The small molecule below binds the protein below.
Small molecule (SMILES): N[C@@H](CCC(=O)O)C(=O)O

Binding-site contacts:
Ligand atom OXT contacts residue GLY229 of chain 1.G at 3.3 Å (h-bond).
Ligand atom CA contacts residue GLY229 of chain 1.G at 4.0 Å.
Ligand atom CB contacts residue GLY228 of chain 1.G at 4.1 Å.
Ligand atom OE1 contacts residue GLY229 of chain 1.G at 4.1 Å.
Ligand atom C contacts residue GLY229 of chain 1.G at 4.1 Å.
Ligand atom CD contacts residue ASN231 of chain 1.G at 3.6 Å.
Ligand atom OXT contacts residue ARG129 of chain 1.G at 3.0 Å (salt-bridge).
Ligand atom CA contacts residue ARG129 of chain 1.G at 3.9 Å.
Ligand atom CB contacts residue PHE230 of chain 1.G at 4.2 Å (hydrophobic).
Ligand atom CA contacts residue GLY228 of chain 1.G at 4.5 Å.
Ligand atom OE2 contacts residue THR232 of chain 1.G at 3.7 Å.
Ligand atom CB contacts residue GLY229 of chain 1.G at 3.0 Å.
Ligand atom C contacts residue ARG129 of chain 1.G at 3.0 Å.
Ligand atom OXT contacts residue GLY228 of chain 1.G at 3.5 Å.
Ligand atom OE2 contacts residue ASN231 of chain 1.G at 3.5 Å.
Ligand atom O contacts residue ARG129 of chain 1.G at 3.0 Å (salt-bridge).
Ligand atom OE1 contacts residue ASN231 of chain 1.G at 2.8 Å (h-bond).
Ligand atom OE1 contacts residue PHE230 of chain 1.G at 3.9 Å.
Ligand atom CG contacts residue GLY229 of chain 1.G at 3.8 Å.
Ligand atom CD contacts residue PHE230 of chain 1.G at 4.0 Å (hydrophobic).
Ligand atom CD contacts residue GLY229 of chain 1.G at 3.6 Å.
Ligand atom C contacts residue GLY228 of chain 1.G at 4.2 Å.
Ligand atom OE2 contacts residue PHE230 of chain 1.G at 4.2 Å.
Ligand atom OE2 contacts residue GLY229 of chain 1.G at 3.5 Å.

Sequence of chain 1.G:
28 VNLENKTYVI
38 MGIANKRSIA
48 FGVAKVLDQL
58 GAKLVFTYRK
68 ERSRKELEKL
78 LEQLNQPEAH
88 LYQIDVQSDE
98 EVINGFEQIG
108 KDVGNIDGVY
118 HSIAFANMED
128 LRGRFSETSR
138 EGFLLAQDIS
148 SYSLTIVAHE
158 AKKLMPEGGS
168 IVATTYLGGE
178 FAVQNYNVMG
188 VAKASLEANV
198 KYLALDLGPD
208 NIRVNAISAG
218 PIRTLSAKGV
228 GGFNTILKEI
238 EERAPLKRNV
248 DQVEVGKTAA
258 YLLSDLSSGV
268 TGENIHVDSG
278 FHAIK